Sequence of chain 1.E:
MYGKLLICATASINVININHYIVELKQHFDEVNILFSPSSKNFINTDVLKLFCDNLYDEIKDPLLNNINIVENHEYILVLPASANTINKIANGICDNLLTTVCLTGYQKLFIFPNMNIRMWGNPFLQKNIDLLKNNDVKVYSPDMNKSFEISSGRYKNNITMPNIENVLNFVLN

Binding-site contacts:
Ligand atom CA contacts residue ILE151 of chain 2.G at 3.5 Å (hydrophobic).
Ligand atom CE1 contacts residue PHE52 of chain 3.E at 3.6 Å (hydrophobic).
Ligand atom CB contacts residue ASN14 of chain 2.G at 3.5 Å.
Ligand atom CZ contacts residue ASN19 of chain 3.E at 3.6 Å.
Ligand atom SG contacts residue FMN1 of chain 2.N at 3.3 Å (h-bond).
Ligand atom CA contacts residue ASN14 of chain 2.G at 3.6 Å.
Ligand atom OG1 contacts residue GLU150 of chain 2.G at 3.7 Å.
Ligand atom N contacts residue PHE149 of chain 2.G at 3.4 Å (h-bond).
Ligand atom O contacts residue SER148 of chain 2.G at 3.6 Å (h-bond).
Ligand atom CE2 contacts residue ASN19 of chain 3.E at 3.5 Å.
Ligand atom OD1 contacts residue TYR156 of chain 2.G at 2.7 Å (h-bond).
Ligand atom CA contacts residue PHE149 of chain 2.G at 3.6 Å (hydrophobic).
Ligand atom OH contacts residue VAL23 of chain 3.E at 3.6 Å.
Ligand atom N contacts residue ASN14 of chain 2.G at 2.9 Å (h-bond).
Ligand atom OG contacts residue THR161 of chain 2.G at 3.3 Å.
Ligand atom N contacts residue ASN117 of chain 2.G at 2.8 Å (h-bond).
Ligand atom CE2 contacts residue ASN17 of chain 2.G at 3.3 Å.
Ligand atom OH contacts residue ASN19 of chain 3.E at 2.9 Å (h-bond).
Ligand atom OXT contacts residue ASN66 of chain 1.E at 3.2 Å (h-bond).
Ligand atom CG2 contacts residue ILE160 of chain 2.G at 3.1 Å (hydrophobic).
Ligand atom C contacts residue SER148 of chain 2.G at 3.3 Å.
Ligand atom O contacts residue PHE149 of chain 2.G at 3.1 Å (h-bond).
Ligand atom O contacts residue ASN14 of chain 2.G at 2.9 Å (h-bond).
Ligand atom CA contacts residue ASN117 of chain 2.G at 3.2 Å.
Ligand atom OD1 contacts residue VAL23 of chain 3.E at 3.6 Å.
Ligand atom CD2 contacts residue ASN14 of chain 2.G at 3.6 Å.
Ligand atom O contacts residue ASN117 of chain 2.G at 2.9 Å (h-bond).
Ligand atom O contacts residue GLU150 of chain 2.G at 3.4 Å.
Ligand atom OXT contacts residue SER152 of chain 2.G at 2.3 Å (h-bond).
Ligand atom CG2 contacts residue SER148 of chain 2.G at 3.0 Å.
Ligand atom CB contacts residue ILE68 of chain 1.E at 3.5 Å (hydrophobic).
Ligand atom C contacts residue SER152 of chain 2.G at 3.5 Å.
Ligand atom C contacts residue ASN117 of chain 2.G at 3.4 Å.
Ligand atom OG1 contacts residue SER148 of chain 2.G at 2.9 Å (h-bond).
Ligand atom CB contacts residue ASN117 of chain 2.G at 3.2 Å.
Ligand atom N contacts residue SER148 of chain 2.G at 3.5 Å (h-bond).
Ligand atom O contacts residue ILE151 of chain 2.G at 2.9 Å (h-bond).
Ligand atom OG contacts residue MET162 of chain 2.G at 2.8 Å (h-bond).
Ligand atom CB contacts residue SER148 of chain 2.G at 3.4 Å.
Ligand atom OD2 contacts residue TYR156 of chain 2.G at 3.6 Å.

Sequence of chain 2.G:
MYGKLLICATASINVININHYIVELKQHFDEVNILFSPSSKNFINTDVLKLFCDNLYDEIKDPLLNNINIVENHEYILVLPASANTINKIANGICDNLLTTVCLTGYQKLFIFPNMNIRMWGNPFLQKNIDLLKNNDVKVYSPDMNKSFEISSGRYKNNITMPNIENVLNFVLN

Sequence of chain 3.E:
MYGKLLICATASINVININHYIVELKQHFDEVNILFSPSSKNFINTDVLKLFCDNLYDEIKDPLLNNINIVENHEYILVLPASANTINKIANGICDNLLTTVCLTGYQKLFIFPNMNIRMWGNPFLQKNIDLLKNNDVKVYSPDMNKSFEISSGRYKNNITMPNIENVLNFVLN

A small-molecule ligand and the protein it binds are described below.
Small molecule (SMILES): C[C@@H](O)[C@H](NC(=O)[C@H](Cc1ccc(O)cc1)NC(=O)[C@H](CO)NC(=O)[C@@H](N)CC(=O)O)C(=O)N[C@@H](CS)C(=O)O